Sequence of chain 6.D:
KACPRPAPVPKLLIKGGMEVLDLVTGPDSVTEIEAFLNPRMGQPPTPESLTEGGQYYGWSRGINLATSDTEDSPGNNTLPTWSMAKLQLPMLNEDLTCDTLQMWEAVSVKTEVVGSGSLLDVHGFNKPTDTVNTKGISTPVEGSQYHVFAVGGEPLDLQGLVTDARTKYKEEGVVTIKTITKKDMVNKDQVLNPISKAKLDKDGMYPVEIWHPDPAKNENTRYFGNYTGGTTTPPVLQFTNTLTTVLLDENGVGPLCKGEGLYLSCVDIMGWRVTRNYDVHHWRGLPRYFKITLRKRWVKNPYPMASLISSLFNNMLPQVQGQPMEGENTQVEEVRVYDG

This small molecule binds to this protein.
Small molecule (SMILES): CC(=O)N[C@H]1[C@H]([C@H](O)[C@H](O)CO)O[C@@](O[C@H]2[C@@H](O)[C@@H](CO)O[C@@H](O[C@H]3[C@H](O)[C@@H](O)[C@H](O)O[C@@H]3CO)[C@@H]2O)(C(=O)O)C[C@@H]1O

Binding-site contacts:
Ligand atom O1A contacts residue ARG77 of chain 6.D at 2.8 Å (salt-bridge).
Ligand atom O3 contacts residue ARG77 of chain 6.D at 4.3 Å.
Ligand atom C6 contacts residue THR94 of chain 6.D at 4.2 Å.
Ligand atom C6 contacts residue ASN93 of chain 6.D at 3.2 Å.
Ligand atom C4 contacts residue HIS298 of chain 6.D at 3.7 Å.
Ligand atom C3 contacts residue GLY78 of chain 6.D at 4.0 Å.
Ligand atom C3 contacts residue ARG77 of chain 6.D at 3.4 Å.
Ligand atom C1 contacts residue ARG77 of chain 6.D at 3.4 Å.
Ligand atom O4 contacts residue GLY78 of chain 6.D at 3.1 Å (h-bond).
Ligand atom C4 contacts residue ARG77 of chain 6.D at 4.1 Å.
Ligand atom O4 contacts residue TYR72 of chain 6.D at 3.9 Å.
Ligand atom O4 contacts residue HIS298 of chain 6.D at 2.6 Å (h-bond).
Ligand atom C4 contacts residue VAL296 of chain 6.D at 4.2 Å (hydrophobic).
Ligand atom O4 contacts residue ARG77 of chain 6.D at 4.3 Å.
Ligand atom O4 contacts residue VAL296 of chain 6.D at 4.0 Å.
Ligand atom O10 contacts residue THR291 of chain 6.D at 3.8 Å.
Ligand atom O8 contacts residue TYR72 of chain 6.D at 3.7 Å.
Ligand atom O1A contacts residue GLY78 of chain 6.D at 4.1 Å.
Ligand atom O4 contacts residue THR291 of chain 6.D at 4.0 Å.
Ligand atom N5 contacts residue TYR72 of chain 6.D at 3.0 Å (h-bond).
Ligand atom O3 contacts residue ASN80 of chain 6.D at 3.8 Å.
Ligand atom O8 contacts residue ARG77 of chain 6.D at 3.6 Å.
Ligand atom C10 contacts residue TYR72 of chain 6.D at 3.8 Å (hydrophobic).
Ligand atom C3 contacts residue VAL296 of chain 6.D at 3.5 Å (hydrophobic).
Ligand atom O1B contacts residue TYR72 of chain 6.D at 4.0 Å.
Ligand atom C3 contacts residue HIS298 of chain 6.D at 3.9 Å.
Ligand atom C2 contacts residue ARG77 of chain 6.D at 4.0 Å.
Ligand atom C4 contacts residue GLY78 of chain 6.D at 3.8 Å.
Ligand atom O3 contacts residue GLY78 of chain 6.D at 3.8 Å.
Ligand atom C11 contacts residue ASP85 of chain 6.E at 3.6 Å.
Ligand atom O1A contacts residue TYR72 of chain 6.D at 3.3 Å.
Ligand atom O6 contacts residue ASN93 of chain 6.D at 3.4 Å (h-bond).
Ligand atom O1B contacts residue ARG77 of chain 6.D at 2.8 Å (salt-bridge).
Ligand atom C4 contacts residue TYR72 of chain 6.D at 3.4 Å (hydrophobic).
Ligand atom O4 contacts residue ILE79 of chain 6.D at 4.2 Å.
Ligand atom C5 contacts residue TYR72 of chain 6.D at 3.6 Å (hydrophobic).
Ligand atom C11 contacts residue TYR72 of chain 6.D at 4.0 Å (hydrophobic).
Ligand atom C6 contacts residue TYR72 of chain 6.D at 3.8 Å (hydrophobic).
Ligand atom C1 contacts residue TYR72 of chain 6.D at 3.8 Å (hydrophobic).
Ligand atom O3 contacts residue VAL296 of chain 6.D at 4.3 Å.

Sequence of chain 6.E:
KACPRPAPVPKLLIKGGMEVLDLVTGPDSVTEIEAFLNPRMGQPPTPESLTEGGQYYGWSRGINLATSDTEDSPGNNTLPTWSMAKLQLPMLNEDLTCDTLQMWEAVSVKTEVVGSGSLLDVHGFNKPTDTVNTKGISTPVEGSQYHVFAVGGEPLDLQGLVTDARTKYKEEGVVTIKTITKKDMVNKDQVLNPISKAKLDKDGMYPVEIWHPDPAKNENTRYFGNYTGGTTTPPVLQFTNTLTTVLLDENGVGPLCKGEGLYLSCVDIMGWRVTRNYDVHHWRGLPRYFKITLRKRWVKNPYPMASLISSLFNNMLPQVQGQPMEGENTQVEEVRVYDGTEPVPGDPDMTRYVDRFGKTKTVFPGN